Binding-site contacts:
Ligand atom CL6 contacts residue ASN32 of chain 1.B at 3.2 Å.
Ligand atom C6 contacts residue MET74 of chain 1.B at 4.3 Å (hydrophobic).
Ligand atom C1 contacts residue ILE25 of chain 1.B at 3.6 Å (hydrophobic).
Ligand atom C5 contacts residue LEU77 of chain 1.B at 3.7 Å (hydrophobic).
Ligand atom C5 contacts residue TRP22 of chain 1.B at 4.2 Å (hydrophobic).
Ligand atom C3 contacts residue ILE25 of chain 1.B at 4.2 Å (hydrophobic).
Ligand atom C6 contacts residue LEU77 of chain 1.B at 3.6 Å (hydrophobic).
Ligand atom C4 contacts residue TRP135 of chain 1.B at 3.6 Å (hydrophobic).
Ligand atom C3 contacts residue ILE118 of chain 1.B at 3.7 Å (hydrophobic).
Ligand atom C4 contacts residue ILE118 of chain 1.B at 3.8 Å (hydrophobic).
Ligand atom CL6 contacts residue ILE25 of chain 1.B at 4.0 Å.
Ligand atom C6 contacts residue TRP22 of chain 1.B at 4.2 Å (hydrophobic).
Ligand atom C5 contacts residue ILE25 of chain 1.B at 4.4 Å (hydrophobic).
Ligand atom C2 contacts residue ILE118 of chain 1.B at 4.5 Å (hydrophobic).
Ligand atom CL6 contacts residue MET74 of chain 1.B at 3.7 Å.
Ligand atom C2 contacts residue VAL121 of chain 1.B at 4.0 Å (hydrophobic).
Ligand atom C1 contacts residue LEU36 of chain 1.B at 4.3 Å (hydrophobic).
Ligand atom C6 contacts residue LEU36 of chain 1.B at 4.3 Å (hydrophobic).
Ligand atom C5 contacts residue ILE118 of chain 1.B at 4.4 Å (hydrophobic).
Ligand atom C6 contacts residue ILE25 of chain 1.B at 3.9 Å (hydrophobic).
Ligand atom CL6 contacts residue GLY33 of chain 1.B at 4.4 Å.
Ligand atom CL6 contacts residue VAL121 of chain 1.B at 4.2 Å.
Ligand atom C1 contacts residue MET74 of chain 1.B at 4.4 Å (hydrophobic).
Ligand atom C3 contacts residue LEU122 of chain 1.B at 3.8 Å (hydrophobic).
Ligand atom C2 contacts residue ILE25 of chain 1.B at 3.8 Å (hydrophobic).
Ligand atom CL6 contacts residue LEU36 of chain 1.B at 3.8 Å.
Ligand atom C5 contacts residue TRP135 of chain 1.B at 3.8 Å (hydrophobic).

Sequence of chain 1.B:
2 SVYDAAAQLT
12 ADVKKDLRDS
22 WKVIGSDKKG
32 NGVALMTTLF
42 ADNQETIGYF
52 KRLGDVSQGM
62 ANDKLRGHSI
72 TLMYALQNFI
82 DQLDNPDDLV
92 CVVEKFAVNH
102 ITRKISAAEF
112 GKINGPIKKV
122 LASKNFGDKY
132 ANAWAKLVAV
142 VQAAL

This protein binds this small molecule.
Small molecule (SMILES): Clc1ccccc1